Sequence of chain 1.F:
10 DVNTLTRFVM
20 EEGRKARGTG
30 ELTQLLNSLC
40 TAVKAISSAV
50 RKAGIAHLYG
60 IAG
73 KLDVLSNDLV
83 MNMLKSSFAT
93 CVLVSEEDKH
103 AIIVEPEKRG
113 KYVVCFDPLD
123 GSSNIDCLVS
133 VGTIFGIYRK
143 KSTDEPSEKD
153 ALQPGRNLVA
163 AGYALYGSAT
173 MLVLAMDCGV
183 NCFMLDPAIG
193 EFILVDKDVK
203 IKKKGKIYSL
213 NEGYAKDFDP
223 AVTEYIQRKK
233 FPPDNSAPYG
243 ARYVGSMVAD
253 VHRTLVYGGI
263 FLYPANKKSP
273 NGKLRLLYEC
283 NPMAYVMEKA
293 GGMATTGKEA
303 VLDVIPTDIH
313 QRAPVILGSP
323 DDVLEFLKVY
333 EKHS

Sequence of chain 1.H:
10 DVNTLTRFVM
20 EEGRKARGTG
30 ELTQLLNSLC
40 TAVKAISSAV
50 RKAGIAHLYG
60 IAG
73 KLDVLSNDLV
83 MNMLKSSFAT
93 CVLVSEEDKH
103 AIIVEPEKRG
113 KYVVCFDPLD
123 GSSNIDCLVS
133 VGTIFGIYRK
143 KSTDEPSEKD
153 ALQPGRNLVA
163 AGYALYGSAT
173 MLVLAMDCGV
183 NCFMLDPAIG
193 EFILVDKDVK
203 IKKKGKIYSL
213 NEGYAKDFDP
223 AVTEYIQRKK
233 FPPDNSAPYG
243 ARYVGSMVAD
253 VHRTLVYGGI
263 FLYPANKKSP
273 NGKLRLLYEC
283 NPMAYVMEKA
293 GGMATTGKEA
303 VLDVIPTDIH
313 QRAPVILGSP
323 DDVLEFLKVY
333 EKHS

Binding-site contacts:
Ligand atom S7 contacts residue LEU31 of chain 1.F at 3.9 Å.
Ligand atom C20 contacts residue MET178 of chain 1.F at 3.7 Å (hydrophobic).
Ligand atom S5 contacts residue ARG23 of chain 1.F at 3.9 Å.
Ligand atom C2 contacts residue GLY22 of chain 1.F at 3.6 Å.
Ligand atom N8 contacts residue GLY22 of chain 1.F at 3.6 Å.
Ligand atom BR18 contacts residue GLY29 of chain 1.H at 3.8 Å.
Ligand atom BR18 contacts residue 95M1 of chain 1.P at 3.5 Å.
Ligand atom C10 contacts residue 95M1 of chain 1.P at 3.6 Å.
Ligand atom C10 contacts residue ARG23 of chain 1.F at 3.8 Å.
Ligand atom N4 contacts residue THR28 of chain 1.F at 4.0 Å.
Ligand atom C19 contacts residue GLU21 of chain 1.F at 3.8 Å.
Ligand atom S7 contacts residue GLY22 of chain 1.F at 3.3 Å.
Ligand atom O16 contacts residue LEU31 of chain 1.F at 3.3 Å.
Ligand atom N8 contacts residue ARG23 of chain 1.F at 3.9 Å.
Ligand atom C13 contacts residue ARG23 of chain 1.F at 3.9 Å.
Ligand atom S5 contacts residue MET19 of chain 1.F at 3.8 Å.
Ligand atom C6 contacts residue GLY27 of chain 1.F at 3.9 Å.
Ligand atom N4 contacts residue GLY22 of chain 1.F at 3.6 Å.
Ligand atom O15 contacts residue THR28 of chain 1.F at 3.6 Å.
Ligand atom N4 contacts residue GLY29 of chain 1.F at 3.4 Å (h-bond).
Ligand atom C14 contacts residue ALA25 of chain 1.F at 3.7 Å (hydrophobic).
Ligand atom N4 contacts residue GLY27 of chain 1.F at 3.3 Å.
Ligand atom O17 contacts residue GLY29 of chain 1.F at 3.0 Å.
Ligand atom S1 contacts residue GLY29 of chain 1.F at 3.8 Å.
Ligand atom O15 contacts residue GLY29 of chain 1.F at 3.5 Å (h-bond).
Ligand atom C6 contacts residue GLY22 of chain 1.F at 3.8 Å.
Ligand atom O16 contacts residue THR32 of chain 1.F at 3.0 Å (h-bond).
Ligand atom N8 contacts residue GLY29 of chain 1.F at 3.9 Å.
Ligand atom C13 contacts residue 95M1 of chain 1.P at 3.6 Å.
Ligand atom N9 contacts residue ARG23 of chain 1.F at 3.9 Å.
Ligand atom C6 contacts residue THR32 of chain 1.F at 4.0 Å.
Ligand atom N8 contacts residue GLY27 of chain 1.F at 3.5 Å (h-bond).
Ligand atom C13 contacts residue THR28 of chain 1.H at 3.8 Å.
Ligand atom O17 contacts residue THR32 of chain 1.F at 2.9 Å (h-bond).
Ligand atom C3 contacts residue ARG23 of chain 1.F at 3.9 Å.
Ligand atom O16 contacts residue GLY29 of chain 1.F at 3.7 Å.
Ligand atom C11 contacts residue GLY22 of chain 1.F at 3.8 Å.
Ligand atom C6 contacts residue GLY29 of chain 1.F at 3.4 Å.
Ligand atom O15 contacts residue GLY27 of chain 1.F at 3.4 Å.
Ligand atom BR18 contacts residue MET19 of chain 1.F at 3.5 Å.

This small molecule binds to this protein.
Small molecule (SMILES): CC(C)Cc1ccc(S(=O)(=O)NC(=O)Nc2ncc(Br)s2)s1